Binding-site contacts:
Ligand atom N2 contacts residue THR77 of chain 2.A at 4.1 Å.
Ligand atom C8 contacts residue ASN75 of chain 2.A at 3.3 Å.
Ligand atom C6 contacts residue MET107 of chain 2.A at 4.2 Å (hydrophobic).
Ligand atom C5 contacts residue MET107 of chain 2.A at 4.2 Å (hydrophobic).
Ligand atom C2 contacts residue ASN75 of chain 2.A at 2.7 Å.
Ligand atom O5 contacts residue ASN75 of chain 2.A at 2.3 Å (h-bond).
Ligand atom C1 contacts residue ASN75 of chain 2.A at 1.5 Å.
Ligand atom O7 contacts residue ASN75 of chain 2.A at 3.5 Å (h-bond).
Ligand atom C5 contacts residue ASN75 of chain 2.A at 3.6 Å.
Ligand atom O7 contacts residue HIS74 of chain 2.A at 4.2 Å.
Ligand atom N2 contacts residue ASN75 of chain 2.A at 3.1 Å (h-bond).
Ligand atom C3 contacts residue ASN75 of chain 2.A at 4.0 Å.
Ligand atom O5 contacts residue MET107 of chain 2.A at 3.5 Å.
Ligand atom C1 contacts residue THR77 of chain 2.A at 4.2 Å.
Ligand atom C7 contacts residue ASN75 of chain 2.A at 3.5 Å.
Ligand atom C1 contacts residue MET107 of chain 2.A at 4.3 Å (hydrophobic).
Ligand atom C4 contacts residue ASN75 of chain 2.A at 4.4 Å.

The protein below binds the small molecule below.
Small molecule (SMILES): CC(=O)N[C@@H]1[C@@H](O)[C@H](O)[C@@H](CO)O[C@H]1O

Sequence of chain 2.A:
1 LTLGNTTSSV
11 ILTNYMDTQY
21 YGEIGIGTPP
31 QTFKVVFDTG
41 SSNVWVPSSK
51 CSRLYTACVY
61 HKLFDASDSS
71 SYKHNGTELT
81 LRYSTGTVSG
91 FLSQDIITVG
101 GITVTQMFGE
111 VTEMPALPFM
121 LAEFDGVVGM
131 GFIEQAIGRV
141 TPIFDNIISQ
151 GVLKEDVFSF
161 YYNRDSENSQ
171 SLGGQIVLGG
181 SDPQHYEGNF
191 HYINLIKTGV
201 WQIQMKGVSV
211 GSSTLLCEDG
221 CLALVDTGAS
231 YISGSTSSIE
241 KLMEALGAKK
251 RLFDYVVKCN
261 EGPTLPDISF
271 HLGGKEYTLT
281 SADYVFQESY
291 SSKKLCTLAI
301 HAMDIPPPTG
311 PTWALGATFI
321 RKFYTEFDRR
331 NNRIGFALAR